Sequence of chain 1.A:
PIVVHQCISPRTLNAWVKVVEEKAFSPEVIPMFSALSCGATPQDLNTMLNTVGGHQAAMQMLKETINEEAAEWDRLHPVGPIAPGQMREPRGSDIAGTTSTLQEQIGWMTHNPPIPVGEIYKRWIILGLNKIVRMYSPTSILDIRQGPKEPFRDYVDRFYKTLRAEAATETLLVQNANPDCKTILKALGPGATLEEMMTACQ

Sequence of chain 1.F:
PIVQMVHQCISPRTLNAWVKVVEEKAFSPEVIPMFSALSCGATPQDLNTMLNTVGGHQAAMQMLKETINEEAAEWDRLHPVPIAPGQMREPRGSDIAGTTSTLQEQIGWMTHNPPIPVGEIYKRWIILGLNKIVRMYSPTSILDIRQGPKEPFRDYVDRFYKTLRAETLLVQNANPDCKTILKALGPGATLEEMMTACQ

Binding-site contacts:
Ligand atom F2 contacts residue LEU69 of chain 1.F at 3.6 Å.
Ligand atom O5 contacts residue THR107 of chain 1.F at 2.9 Å (h-bond).
Ligand atom O6 contacts residue LYS70 of chain 1.F at 3.5 Å (salt-bridge).
Ligand atom F2 contacts residue LYS70 of chain 1.F at 3.4 Å.
Ligand atom N4 contacts residue ASN57 of chain 1.F at 2.7 Å (h-bond).
Ligand atom C24 contacts residue ASN57 of chain 1.F at 3.7 Å.
Ligand atom S2 contacts residue ASN74 of chain 1.F at 3.6 Å.
Ligand atom C7 contacts residue LYS70 of chain 1.F at 3.3 Å.
Ligand atom C18 contacts residue LEU56 of chain 1.F at 3.7 Å (hydrophobic).
Ligand atom C18 contacts residue MET66 of chain 1.F at 3.5 Å (hydrophobic).
Ligand atom C11 contacts residue ASN57 of chain 1.F at 3.5 Å.
Ligand atom O5 contacts residue GLY106 of chain 1.F at 3.4 Å (h-bond).
Ligand atom O6 contacts residue ILE73 of chain 1.F at 2.9 Å.
Ligand atom C37 contacts residue SER102 of chain 1.F at 3.5 Å.
Ligand atom C13 contacts residue ASN57 of chain 1.F at 3.6 Å.
Ligand atom C34 contacts residue ASN53 of chain 1.F at 3.4 Å.
Ligand atom C17 contacts residue LEU56 of chain 1.F at 3.6 Å (hydrophobic).
Ligand atom C33 contacts residue TYR130 of chain 1.F at 3.5 Å (hydrophobic).
Ligand atom O8 contacts residue LYS70 of chain 1.F at 3.5 Å.
Ligand atom C3 contacts residue GLN67 of chain 1.F at 3.6 Å.
Ligand atom F1 contacts residue LEU56 of chain 1.F at 3.4 Å.
Ligand atom C34 contacts residue TYR130 of chain 1.F at 3.4 Å (hydrophobic).
Ligand atom C38 contacts residue ILE73 of chain 1.F at 3.6 Å (hydrophobic).
Ligand atom C15 contacts residue ASN57 of chain 1.F at 3.5 Å.
Ligand atom C28 contacts residue ASN57 of chain 1.F at 3.6 Å.
Ligand atom C8 contacts residue LYS70 of chain 1.F at 3.5 Å.
Ligand atom O8 contacts residue ASN74 of chain 1.F at 3.3 Å (h-bond).
Ligand atom C25 contacts residue GLY106 of chain 1.F at 3.5 Å.
Ligand atom F1 contacts residue MET66 of chain 1.F at 3.0 Å.
Ligand atom N6 contacts residue ASN57 of chain 1.F at 3.0 Å (h-bond).
Ligand atom C19 contacts residue MET66 of chain 1.F at 3.5 Å (hydrophobic).
Ligand atom C35 contacts residue ASN74 of chain 1.F at 3.6 Å.
Ligand atom F2 contacts residue ILE73 of chain 1.F at 3.4 Å.
Ligand atom C15 contacts residue ASN53 of chain 1.F at 3.4 Å.
Ligand atom C22 contacts residue ASN53 of chain 1.F at 3.5 Å.
Ligand atom N7 contacts residue ASN74 of chain 1.F at 3.6 Å (h-bond).
Ligand atom C34 contacts residue THR107 of chain 1.F at 3.6 Å.
Ligand atom O7 contacts residue SER102 of chain 1.F at 3.5 Å.
Ligand atom C12 contacts residue ASN57 of chain 1.F at 3.5 Å.
Ligand atom C17 contacts residue ASN57 of chain 1.F at 3.1 Å.

This protein binds this small molecule.
Small molecule (SMILES): Nc1ccc(S(=O)(=O)N2CCN(CC(=O)N[C@@H](Cc3cc(F)cc(F)c3)c3nc4ccccc4c(=O)n3-c3ccc(S(=O)(=O)N4CCOCC4)cc3)C(=O)C2)cc1